Binding-site contacts:
Ligand atom N1 contacts residue GLY112 of chain 15.C at 2.9 Å (h-bond).
Ligand atom C6 contacts residue VAL94 of chain 15.C at 1.8 Å (hydrophobic).
Ligand atom OP2 contacts residue ASN133 of chain 15.C at 2.5 Å.
Ligand atom C4 contacts residue GLY113 of chain 15.C at 1.2 Å.
Ligand atom O2' contacts residue TRP95 of chain 15.C at 2.5 Å.
Ligand atom N3 contacts residue GLY113 of chain 15.C at 2.1 Å.
Ligand atom N3 contacts residue LEU93 of chain 15.C at 1.6 Å (h-bond).
Ligand atom O4 contacts residue VAL107 of chain 15.C at 1.8 Å.
Ligand atom C4 contacts residue VAL94 of chain 15.C at 2.8 Å (hydrophobic).
Ligand atom C5 contacts residue GLY112 of chain 15.C at 2.6 Å.
Ligand atom C2 contacts residue LEU93 of chain 15.C at 2.0 Å (hydrophobic).
Ligand atom O4 contacts residue LEU114 of chain 15.C at 2.8 Å (h-bond).
Ligand atom C2 contacts residue GLY113 of chain 15.C at 2.8 Å.
Ligand atom C6 contacts residue GLY112 of chain 15.C at 2.2 Å.
Ligand atom C6 contacts residue GLY113 of chain 15.C at 1.8 Å.
Ligand atom C1' contacts residue VAL94 of chain 15.C at 2.6 Å (hydrophobic).
Ligand atom C4 contacts residue VAL107 of chain 15.C at 2.6 Å (hydrophobic).
Ligand atom O4' contacts residue VAL94 of chain 15.C at 2.7 Å.
Ligand atom N1 contacts residue GLY113 of chain 15.C at 2.8 Å.
Ligand atom C4 contacts residue LEU114 of chain 15.C at 2.8 Å (hydrophobic).
Ligand atom O2 contacts residue VAL94 of chain 15.C at 1.5 Å.
Ligand atom C1' contacts residue TRP95 of chain 15.C at 2.4 Å (hydrophobic).
Ligand atom O4 contacts residue GLY113 of chain 15.C at 2.0 Å.
Ligand atom C5 contacts residue GLY113 of chain 15.C at 1.2 Å.
Ligand atom C5 contacts residue VAL94 of chain 15.C at 2.5 Å (hydrophobic).
Ligand atom N1 contacts residue VAL94 of chain 15.C at 1.9 Å.
Ligand atom O3' contacts residue GLU131 of chain 15.C at 2.8 Å (salt-bridge).
Ligand atom N3 contacts residue LEU114 of chain 15.C at 2.9 Å (h-bond).
Ligand atom C4 contacts residue LEU93 of chain 15.C at 2.9 Å (hydrophobic).
Ligand atom N3 contacts residue VAL94 of chain 15.C at 2.3 Å.
Ligand atom OP1 contacts residue ASN136 of chain 15.C at 2.4 Å (h-bond).
Ligand atom C2 contacts residue VAL94 of chain 15.C at 1.7 Å (hydrophobic).
Ligand atom C4' contacts residue TRP95 of chain 15.C at 3.0 Å (hydrophobic).
Ligand atom O2 contacts residue LEU93 of chain 15.C at 1.9 Å (h-bond).
Ligand atom N3 contacts residue VAL107 of chain 15.C at 2.9 Å.
Ligand atom O4 contacts residue GLU131 of chain 15.C at 2.6 Å (salt-bridge).
Ligand atom C6 contacts residue TYR111 of chain 15.C at 3.1 Å (hydrophobic).
Ligand atom O4' contacts residue TRP95 of chain 15.C at 2.8 Å (h-bond).
Ligand atom C5 contacts residue THR110 of chain 15.C at 2.9 Å.
Ligand atom O5' contacts residue ASN133 of chain 15.C at 2.9 Å (h-bond).

A protein and the small-molecule ligand that binds it are described below.
Small molecule (SMILES): O=c1ccn([C@@H]2O[C@H](CO[P](=O)(O)O[C@H]3[C@@H](O)[C@H](n4ccc(=O)[nH]c4=O)O[C@@H]3COP(=O)(O)O)[C@@H](O)[C@H]2O)c(=O)[nH]1

Sequence of chain 15.D:
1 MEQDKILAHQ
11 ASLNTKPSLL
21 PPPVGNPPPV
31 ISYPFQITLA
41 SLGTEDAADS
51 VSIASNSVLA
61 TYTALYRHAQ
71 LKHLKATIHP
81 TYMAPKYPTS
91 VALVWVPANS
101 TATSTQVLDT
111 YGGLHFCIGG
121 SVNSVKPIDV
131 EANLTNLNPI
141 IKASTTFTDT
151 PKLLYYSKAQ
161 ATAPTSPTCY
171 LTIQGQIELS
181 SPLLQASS

Sequence of chain 15.C:
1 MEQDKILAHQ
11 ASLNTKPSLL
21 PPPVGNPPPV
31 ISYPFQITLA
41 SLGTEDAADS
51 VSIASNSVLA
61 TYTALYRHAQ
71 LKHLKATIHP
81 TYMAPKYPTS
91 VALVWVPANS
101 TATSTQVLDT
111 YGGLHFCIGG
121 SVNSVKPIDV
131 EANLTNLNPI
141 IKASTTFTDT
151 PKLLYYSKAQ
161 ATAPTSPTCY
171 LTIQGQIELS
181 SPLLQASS

Sequence of chain 11.C:
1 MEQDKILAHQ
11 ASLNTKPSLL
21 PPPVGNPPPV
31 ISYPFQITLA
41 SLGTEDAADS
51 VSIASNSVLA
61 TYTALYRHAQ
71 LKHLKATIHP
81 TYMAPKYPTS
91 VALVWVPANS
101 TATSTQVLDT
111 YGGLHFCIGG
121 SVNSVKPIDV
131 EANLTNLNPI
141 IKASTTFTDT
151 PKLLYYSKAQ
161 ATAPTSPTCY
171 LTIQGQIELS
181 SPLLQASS